Sequence of chain 1.A:
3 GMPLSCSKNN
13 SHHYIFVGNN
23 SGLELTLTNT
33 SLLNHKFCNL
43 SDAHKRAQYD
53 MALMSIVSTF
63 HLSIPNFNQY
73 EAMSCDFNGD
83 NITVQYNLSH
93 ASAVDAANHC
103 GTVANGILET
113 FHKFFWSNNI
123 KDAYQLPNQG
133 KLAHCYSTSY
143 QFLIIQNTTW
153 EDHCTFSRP

This protein binds this small molecule.
Small molecule (SMILES): CC(=O)N[C@@H]1[C@@H](O)[C@H](O)[C@@H](CO)O[C@H]1O

Binding-site contacts:
Ligand atom C1 contacts residue ASN83 of chain 1.A at 1.4 Å.
Ligand atom C2 contacts residue ASN83 of chain 1.A at 2.5 Å.
Ligand atom C7 contacts residue ASN80 of chain 1.A at 3.8 Å.
Ligand atom C8 contacts residue ASN80 of chain 1.A at 4.0 Å.
Ligand atom N2 contacts residue ASN83 of chain 1.A at 2.9 Å (h-bond).
Ligand atom O6 contacts residue THR150 of chain 1.A at 3.8 Å.
Ligand atom C3 contacts residue ASN83 of chain 1.A at 3.8 Å.
Ligand atom O6 contacts residue ASP154 of chain 1.A at 4.1 Å.
Ligand atom C6 contacts residue THR151 of chain 1.A at 3.6 Å.
Ligand atom O7 contacts residue ASN80 of chain 1.A at 3.3 Å (h-bond).
Ligand atom C7 contacts residue ASN83 of chain 1.A at 3.8 Å.
Ligand atom C4 contacts residue ASN83 of chain 1.A at 4.2 Å.
Ligand atom C8 contacts residue ASN83 of chain 1.A at 4.2 Å.
Ligand atom N2 contacts residue ASN80 of chain 1.A at 4.4 Å.
Ligand atom O6 contacts residue THR151 of chain 1.A at 3.9 Å.
Ligand atom O5 contacts residue ASN83 of chain 1.A at 2.4 Å (h-bond).
Ligand atom C5 contacts residue ASN83 of chain 1.A at 3.7 Å.